Binding-site contacts:
Ligand atom O42 contacts residue HIS68 of chain 1.A at 2.6 Å (h-bond).
Ligand atom C9 contacts residue ARG134 of chain 1.A at 3.5 Å.
Ligand atom C32 contacts residue HIS68 of chain 1.A at 3.3 Å.
Ligand atom N18 contacts residue ALA168 of chain 1.A at 2.8 Å (h-bond).
Ligand atom O44 contacts residue SER149 of chain 1.A at 3.3 Å (h-bond).
Ligand atom O42 contacts residue SER150 of chain 1.A at 2.4 Å (h-bond).
Ligand atom O25 contacts residue ALA168 of chain 1.A at 3.1 Å (h-bond).
Ligand atom C37 contacts residue SER150 of chain 1.A at 2.4 Å.
Ligand atom C41 contacts residue ILE143 of chain 1.A at 3.2 Å (hydrophobic).
Ligand atom O44 contacts residue GLY148 of chain 1.A at 2.8 Å (h-bond).
Ligand atom O13 contacts residue VAL169 of chain 1.A at 3.5 Å.
Ligand atom C47 contacts residue THR53 of chain 1.A at 3.3 Å.
Ligand atom O12 contacts residue CYS170 of chain 1.A at 3.3 Å (h-bond).
Ligand atom C8 contacts residue ASP179 of chain 1.A at 3.6 Å.
Ligand atom C38 contacts residue SER150 of chain 1.A at 2.9 Å.
Ligand atom C24 contacts residue ALA167 of chain 1.A at 3.5 Å (hydrophobic).
Ligand atom O25 contacts residue ALA167 of chain 1.A at 3.2 Å.
Ligand atom C6 contacts residue ARG134 of chain 1.A at 3.4 Å.
Ligand atom O12 contacts residue ALA168 of chain 1.A at 3.4 Å (h-bond).
Ligand atom O44 contacts residue SER150 of chain 1.A at 3.1 Å (h-bond).
Ligand atom N45 contacts residue GLN52 of chain 1.A at 3.4 Å (h-bond).
Ligand atom N36 contacts residue SER150 of chain 1.A at 3.0 Å (h-bond).
Ligand atom C16 contacts residue CYS170 of chain 1.A at 3.1 Å (hydrophobic).
Ligand atom N36 contacts residue ARG166 of chain 1.A at 3.2 Å (salt-bridge).
Ligand atom O12 contacts residue VAL169 of chain 1.A at 3.6 Å.
Ligand atom C9 contacts residue ASP179 of chain 1.A at 3.5 Å.
Ligand atom C48 contacts residue LYS147 of chain 1.A at 3.5 Å.
Ligand atom C46 contacts residue GLN52 of chain 1.A at 3.4 Å.
Ligand atom C23 contacts residue CYS170 of chain 1.A at 3.5 Å (hydrophobic).
Ligand atom C49 contacts residue SER150 of chain 1.A at 2.7 Å.
Ligand atom C32 contacts residue ARG166 of chain 1.A at 3.4 Å.
Ligand atom C33 contacts residue ALA167 of chain 1.A at 3.3 Å (hydrophobic).
Ligand atom C48 contacts residue GLY148 of chain 1.A at 3.3 Å.
Ligand atom C8 contacts residue ARG134 of chain 1.A at 3.3 Å.
Ligand atom C33 contacts residue ARG166 of chain 1.A at 3.0 Å.
Ligand atom C1 contacts residue ALA168 of chain 1.A at 3.2 Å (hydrophobic).
Ligand atom C43 contacts residue SER150 of chain 1.A at 1.5 Å.
Ligand atom C8 contacts residue VAL169 of chain 1.A at 3.5 Å (hydrophobic).
Ligand atom C29 contacts residue HIS68 of chain 1.A at 3.5 Å.
Ligand atom N3 contacts residue ALA168 of chain 1.A at 2.8 Å (h-bond).

Sequence of chain 1.A:
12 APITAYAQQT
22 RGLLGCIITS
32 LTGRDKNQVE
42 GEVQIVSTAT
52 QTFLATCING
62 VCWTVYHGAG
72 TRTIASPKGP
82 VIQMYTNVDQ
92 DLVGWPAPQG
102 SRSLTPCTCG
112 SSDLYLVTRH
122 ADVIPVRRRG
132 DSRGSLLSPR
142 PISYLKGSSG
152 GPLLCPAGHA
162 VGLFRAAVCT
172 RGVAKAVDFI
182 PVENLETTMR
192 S

The small molecule below binds the protein below.
Small molecule (SMILES): CCCC[C@H](NC(=O)[C@@H]1[C@@H]2[C@H](CN1C(=O)[C@@H](NC(=O)NC1(CS(=O)(=O)C(C)(C)C)CCCCC1)C(C)(C)C)C2(C)C)[C@@H](O)C(=O)NC1CC1